The small molecule below binds the protein below.
Small molecule (SMILES): CC(=O)N[C@@H](CO)C(=O)O

Sequence of chain 1.I:
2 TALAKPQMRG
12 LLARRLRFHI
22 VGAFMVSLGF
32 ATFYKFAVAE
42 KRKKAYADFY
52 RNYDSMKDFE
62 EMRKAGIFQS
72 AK

Binding-site contacts:
Ligand atom N contacts residue THR2 of chain 1.I at 4.3 Å.
Ligand atom OAC contacts residue THR2 of chain 1.I at 3.4 Å (h-bond).
Ligand atom C1A contacts residue THR2 of chain 1.I at 4.1 Å.
Ligand atom C contacts residue THR2 of chain 1.I at 3.2 Å.
Ligand atom CA contacts residue THR2 of chain 1.I at 3.4 Å.
Ligand atom O contacts residue THR2 of chain 1.I at 2.4 Å (h-bond).